A protein and the small-molecule ligand that binds it are described below.
Small molecule (SMILES): CC/C(C)=C1\OC(=O)[C@H](C)[C@H](O)[C@H](Cc2cccnc2)NC(=O)[C@@H](NC(=O)c2ncccc2O)[C@@H](C)OC1=O

Binding-site contacts:
Ligand atom CBK contacts residue PRO193 of chain 2.B at 3.7 Å (hydrophobic).
Ligand atom CBA contacts residue MET103 of chain 2.B at 3.8 Å (hydrophobic).
Ligand atom CAP contacts residue LYS165 of chain 2.B at 3.7 Å.
Ligand atom CAD contacts residue LEU218 of chain 2.B at 3.9 Å (hydrophobic).
Ligand atom CAL contacts residue ILE95 of chain 2.B at 3.5 Å (hydrophobic).
Ligand atom CAP contacts residue MET147 of chain 2.B at 3.6 Å (hydrophobic).
Ligand atom CAZ contacts residue MET199 of chain 2.B at 3.8 Å (hydrophobic).
Ligand atom OAJ contacts residue ILE194 of chain 2.B at 3.0 Å (h-bond).
Ligand atom CAQ contacts residue ASP148 of chain 2.B at 3.3 Å.
Ligand atom CAD contacts residue PHE149 of chain 2.B at 3.7 Å (hydrophobic).
Ligand atom CBL contacts residue PHE149 of chain 2.B at 3.8 Å (hydrophobic).
Ligand atom CAM contacts residue MET147 of chain 2.B at 3.6 Å (hydrophobic).
Ligand atom CAB contacts residue MET103 of chain 2.B at 3.8 Å (hydrophobic).
Ligand atom OAH contacts residue MET199 of chain 2.B at 3.3 Å.
Ligand atom CBK contacts residue PHE149 of chain 2.B at 3.8 Å (hydrophobic).
Ligand atom CAK contacts residue ILE21 of chain 2.B at 3.6 Å (hydrophobic).
Ligand atom O contacts residue TYR158 of chain 2.B at 2.7 Å (h-bond).
Ligand atom CAL contacts residue ALA94 of chain 2.B at 3.3 Å (hydrophobic).
Ligand atom CAA contacts residue MET199 of chain 2.B at 3.6 Å (hydrophobic).
Ligand atom OAJ contacts residue PRO193 of chain 2.B at 3.3 Å.
Ligand atom CAP contacts residue ILE95 of chain 2.B at 3.8 Å (hydrophobic).
Ligand atom CG2 contacts residue MET161 of chain 2.B at 3.6 Å (hydrophobic).
Ligand atom CG2 contacts residue MET103 of chain 2.B at 3.8 Å (hydrophobic).
Ligand atom CAQ contacts residue PHE149 of chain 2.B at 3.7 Å (hydrophobic).
Ligand atom CAO contacts residue ILE21 of chain 2.B at 3.6 Å (hydrophobic).
Ligand atom CBG contacts residue GLY96 of chain 2.B at 3.6 Å.
Ligand atom NAT contacts residue ASP148 of chain 2.B at 3.0 Å (salt-bridge).
Ligand atom C contacts residue TYR158 of chain 2.B at 3.9 Å (hydrophobic).
Ligand atom CAN contacts residue ALA94 of chain 2.B at 3.5 Å (hydrophobic).
Ligand atom OAI contacts residue GLY96 of chain 2.B at 3.6 Å.
Ligand atom CAP contacts residue GLY96 of chain 2.B at 3.8 Å.
Ligand atom CAS contacts residue GLY192 of chain 2.B at 3.4 Å.
Ligand atom CAB contacts residue ILE202 of chain 2.B at 3.8 Å (hydrophobic).
Ligand atom OAI contacts residue MET161 of chain 2.B at 3.8 Å.
Ligand atom CAA contacts residue ILE215 of chain 2.B at 3.6 Å (hydrophobic).
Ligand atom OAE contacts residue MET103 of chain 2.B at 3.4 Å.
Ligand atom CBG contacts residue LYS165 of chain 2.B at 3.7 Å.
Ligand atom CAL contacts residue MET147 of chain 2.B at 3.5 Å (hydrophobic).
Ligand atom OAI contacts residue LYS165 of chain 2.B at 2.8 Å (salt-bridge).
Ligand atom OAX contacts residue TYR158 of chain 2.B at 3.3 Å.

Sequence of chain 2.B:
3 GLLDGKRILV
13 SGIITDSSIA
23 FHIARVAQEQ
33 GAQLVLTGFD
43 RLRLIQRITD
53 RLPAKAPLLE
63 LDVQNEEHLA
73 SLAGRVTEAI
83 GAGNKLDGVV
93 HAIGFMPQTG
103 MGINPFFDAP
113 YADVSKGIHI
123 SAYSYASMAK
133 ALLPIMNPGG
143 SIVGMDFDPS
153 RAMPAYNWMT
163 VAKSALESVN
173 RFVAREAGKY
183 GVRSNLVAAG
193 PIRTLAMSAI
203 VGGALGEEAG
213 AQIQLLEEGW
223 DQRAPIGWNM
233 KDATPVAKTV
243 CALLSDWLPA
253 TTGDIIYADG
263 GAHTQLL